Sequence of chain 3.A:
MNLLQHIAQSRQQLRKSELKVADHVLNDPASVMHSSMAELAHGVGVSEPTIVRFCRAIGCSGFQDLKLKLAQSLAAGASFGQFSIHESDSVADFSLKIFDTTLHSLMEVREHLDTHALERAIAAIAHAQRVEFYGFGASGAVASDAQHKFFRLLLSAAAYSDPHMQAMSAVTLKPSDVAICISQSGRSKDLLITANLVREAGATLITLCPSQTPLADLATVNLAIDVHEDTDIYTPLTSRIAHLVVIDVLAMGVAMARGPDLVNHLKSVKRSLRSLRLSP

Sequence of chain 1.A:
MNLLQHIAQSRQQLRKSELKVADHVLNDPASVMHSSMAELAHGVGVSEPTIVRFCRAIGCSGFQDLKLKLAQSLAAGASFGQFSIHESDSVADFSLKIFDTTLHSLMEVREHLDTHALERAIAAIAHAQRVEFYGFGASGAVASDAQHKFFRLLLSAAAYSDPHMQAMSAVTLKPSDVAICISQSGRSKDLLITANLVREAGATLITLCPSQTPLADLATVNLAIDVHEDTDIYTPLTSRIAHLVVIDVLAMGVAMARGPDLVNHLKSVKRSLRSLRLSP

A small-molecule ligand and the protein it binds are described below.
Small molecule (SMILES): O=C(O)C(=O)C[C@@H](O)[C@H](O)COP(=O)(O)O

Binding-site contacts:
Ligand atom OAK contacts residue ARG277 of chain 3.A at 3.5 Å (salt-bridge).
Ligand atom CAL contacts residue MET168 of chain 1.A at 3.5 Å (hydrophobic).
Ligand atom PAP contacts residue GLN184 of chain 4.A at 3.7 Å.
Ligand atom OAH contacts residue SER139 of chain 4.A at 2.7 Å (h-bond).
Ligand atom OAC contacts residue GLN184 of chain 4.A at 3.3 Å (h-bond).
Ligand atom CAM contacts residue LYS270 of chain 3.A at 3.5 Å.
Ligand atom OAD contacts residue PHE136 of chain 4.A at 3.6 Å.
Ligand atom OAD contacts residue ALA138 of chain 4.A at 2.9 Å (h-bond).
Ligand atom OAF contacts residue LYS270 of chain 3.A at 2.5 Å (salt-bridge).
Ligand atom OAC contacts residue SER185 of chain 4.A at 2.7 Å (h-bond).
Ligand atom OXT contacts residue PRO236 of chain 4.A at 3.6 Å.
Ligand atom OAE contacts residue ARG277 of chain 3.A at 3.1 Å (salt-bridge).
Ligand atom OAC contacts residue SER183 of chain 4.A at 3.3 Å (h-bond).
Ligand atom OXT contacts residue THR231 of chain 4.A at 3.7 Å.
Ligand atom OAE contacts residue HIS164 of chain 1.A at 2.7 Å.
Ligand atom CAN contacts residue ARG277 of chain 3.A at 3.7 Å.
Ligand atom OAH contacts residue GLN184 of chain 4.A at 3.0 Å (h-bond).
Ligand atom PAP contacts residue SER188 of chain 4.A at 3.5 Å.
Ligand atom OXT contacts residue ARG277 of chain 3.A at 3.2 Å (salt-bridge).
Ligand atom OAD contacts residue GLY137 of chain 4.A at 3.6 Å.
Ligand atom CAM contacts residue PRO236 of chain 4.A at 3.8 Å (hydrophobic).
Ligand atom OAA contacts residue MET168 of chain 1.A at 3.4 Å (h-bond).
Ligand atom CAN contacts residue PHE136 of chain 4.A at 3.8 Å (hydrophobic).
Ligand atom CAO contacts residue ARG277 of chain 3.A at 2.9 Å.
Ligand atom OAF contacts residue PRO236 of chain 4.A at 3.6 Å.
Ligand atom OAA contacts residue ARG152 of chain 3.A at 2.7 Å (salt-bridge).
Ligand atom OAF contacts residue ARG152 of chain 3.A at 2.8 Å (salt-bridge).
Ligand atom OAH contacts residue SER183 of chain 4.A at 3.4 Å.
Ligand atom OAK contacts residue SER188 of chain 4.A at 3.4 Å (h-bond).
Ligand atom CAI contacts residue PHE136 of chain 4.A at 3.1 Å (hydrophobic).
Ligand atom CAI contacts residue HIS164 of chain 1.A at 3.8 Å.
Ligand atom OAA contacts residue HIS148 of chain 3.A at 2.7 Å (h-bond).
Ligand atom CAL contacts residue PRO236 of chain 4.A at 3.5 Å (hydrophobic).
Ligand atom PAP contacts residue SER183 of chain 4.A at 3.4 Å.
Ligand atom OAG contacts residue SER188 of chain 4.A at 2.5 Å (h-bond).
Ligand atom OXT contacts residue LYS270 of chain 3.A at 2.8 Å (salt-bridge).
Ligand atom CAM contacts residue LEU273 of chain 3.A at 3.8 Å (hydrophobic).
Ligand atom CAL contacts residue LYS270 of chain 3.A at 3.3 Å.
Ligand atom OAG contacts residue SER183 of chain 4.A at 2.7 Å (h-bond).
Ligand atom CAL contacts residue ARG152 of chain 3.A at 3.5 Å.

Sequence of chain 4.A:
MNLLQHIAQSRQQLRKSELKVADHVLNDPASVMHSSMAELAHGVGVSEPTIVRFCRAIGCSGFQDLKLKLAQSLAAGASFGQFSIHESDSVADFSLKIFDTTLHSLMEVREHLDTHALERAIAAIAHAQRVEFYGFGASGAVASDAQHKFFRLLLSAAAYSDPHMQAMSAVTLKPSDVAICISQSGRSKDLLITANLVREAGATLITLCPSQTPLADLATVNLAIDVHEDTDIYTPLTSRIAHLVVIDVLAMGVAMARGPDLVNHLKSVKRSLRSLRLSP